Sequence of chain 1.A:
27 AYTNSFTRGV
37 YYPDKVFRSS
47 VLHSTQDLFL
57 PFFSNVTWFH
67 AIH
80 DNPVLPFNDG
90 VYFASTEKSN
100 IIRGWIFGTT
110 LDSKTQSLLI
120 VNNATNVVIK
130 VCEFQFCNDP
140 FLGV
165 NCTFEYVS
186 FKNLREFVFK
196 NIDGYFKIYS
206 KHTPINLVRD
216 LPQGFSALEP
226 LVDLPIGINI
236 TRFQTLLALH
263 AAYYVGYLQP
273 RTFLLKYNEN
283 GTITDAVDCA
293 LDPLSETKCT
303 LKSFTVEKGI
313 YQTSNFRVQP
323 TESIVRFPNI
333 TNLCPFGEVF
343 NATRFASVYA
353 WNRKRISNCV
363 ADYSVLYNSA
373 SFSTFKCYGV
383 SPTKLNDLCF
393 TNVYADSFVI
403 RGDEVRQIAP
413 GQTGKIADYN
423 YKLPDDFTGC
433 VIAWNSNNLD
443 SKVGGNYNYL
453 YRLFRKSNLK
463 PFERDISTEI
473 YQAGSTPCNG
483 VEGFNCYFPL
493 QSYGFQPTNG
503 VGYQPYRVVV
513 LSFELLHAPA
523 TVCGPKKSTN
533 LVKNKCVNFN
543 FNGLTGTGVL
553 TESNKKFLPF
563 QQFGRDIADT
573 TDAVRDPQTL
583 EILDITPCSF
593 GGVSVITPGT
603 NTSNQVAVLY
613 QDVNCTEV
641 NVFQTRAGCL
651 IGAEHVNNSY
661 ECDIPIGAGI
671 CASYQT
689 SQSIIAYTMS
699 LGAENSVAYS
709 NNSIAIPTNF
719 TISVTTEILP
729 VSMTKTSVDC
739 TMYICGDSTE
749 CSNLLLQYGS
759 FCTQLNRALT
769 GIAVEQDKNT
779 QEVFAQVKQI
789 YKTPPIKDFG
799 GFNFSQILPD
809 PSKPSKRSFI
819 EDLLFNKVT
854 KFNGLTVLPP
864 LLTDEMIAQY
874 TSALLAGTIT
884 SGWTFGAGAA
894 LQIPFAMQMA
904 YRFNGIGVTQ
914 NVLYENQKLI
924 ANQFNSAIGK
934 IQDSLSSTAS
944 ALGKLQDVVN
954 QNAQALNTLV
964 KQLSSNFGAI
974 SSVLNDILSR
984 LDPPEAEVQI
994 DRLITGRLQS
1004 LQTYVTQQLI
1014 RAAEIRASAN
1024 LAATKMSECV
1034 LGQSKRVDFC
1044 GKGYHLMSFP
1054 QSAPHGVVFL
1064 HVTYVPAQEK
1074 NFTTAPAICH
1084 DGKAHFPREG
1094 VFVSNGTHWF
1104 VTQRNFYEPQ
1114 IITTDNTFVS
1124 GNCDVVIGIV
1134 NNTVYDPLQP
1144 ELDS

A small-molecule ligand and the protein it binds are described below.
Small molecule (SMILES): CC(=O)N[C@@H]1[C@@H](O)[C@H](O)[C@@H](CO)O[C@H]1O

Binding-site contacts:
Ligand atom C5 contacts residue GLN580 of chain 1.A at 3.5 Å.
Ligand atom C5 contacts residue ASN331 of chain 1.A at 3.6 Å.
Ligand atom C8 contacts residue ILE332 of chain 1.A at 3.8 Å (hydrophobic).
Ligand atom C6 contacts residue GLN580 of chain 1.A at 3.7 Å.
Ligand atom C1 contacts residue ASN331 of chain 1.A at 1.4 Å.
Ligand atom C4 contacts residue ASN331 of chain 1.A at 4.2 Å.
Ligand atom C2 contacts residue ASN331 of chain 1.A at 2.5 Å.
Ligand atom C1 contacts residue GLN580 of chain 1.A at 4.0 Å.
Ligand atom C7 contacts residue ASN331 of chain 1.A at 4.1 Å.
Ligand atom O5 contacts residue ASN331 of chain 1.A at 2.3 Å (h-bond).
Ligand atom O5 contacts residue GLN580 of chain 1.A at 3.5 Å (h-bond).
Ligand atom N2 contacts residue ASN331 of chain 1.A at 3.0 Å (h-bond).
Ligand atom C3 contacts residue ASN331 of chain 1.A at 3.8 Å.